Sequence of chain 1.A:
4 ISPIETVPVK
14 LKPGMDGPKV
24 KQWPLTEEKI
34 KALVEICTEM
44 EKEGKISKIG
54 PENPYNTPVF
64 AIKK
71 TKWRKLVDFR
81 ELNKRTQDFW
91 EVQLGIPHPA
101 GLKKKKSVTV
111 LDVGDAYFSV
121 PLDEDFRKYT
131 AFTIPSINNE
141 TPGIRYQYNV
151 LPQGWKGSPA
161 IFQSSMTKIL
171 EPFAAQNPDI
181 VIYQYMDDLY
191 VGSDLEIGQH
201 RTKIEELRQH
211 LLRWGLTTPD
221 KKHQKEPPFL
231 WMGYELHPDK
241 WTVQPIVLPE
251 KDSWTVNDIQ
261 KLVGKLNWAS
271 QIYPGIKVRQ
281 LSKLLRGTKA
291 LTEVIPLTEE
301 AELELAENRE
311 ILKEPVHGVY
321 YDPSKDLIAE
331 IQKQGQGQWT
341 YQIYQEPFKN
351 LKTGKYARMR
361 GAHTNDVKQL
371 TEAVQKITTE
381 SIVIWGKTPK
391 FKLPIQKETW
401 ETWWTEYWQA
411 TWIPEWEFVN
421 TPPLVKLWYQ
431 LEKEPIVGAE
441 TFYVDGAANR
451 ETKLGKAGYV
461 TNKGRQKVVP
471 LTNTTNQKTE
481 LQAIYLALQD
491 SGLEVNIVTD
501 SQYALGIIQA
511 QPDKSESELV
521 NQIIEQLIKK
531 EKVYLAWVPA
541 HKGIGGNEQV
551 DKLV

Binding-site contacts:
Ligand atom C11 contacts residue TYR190 of chain 1.A at 3.6 Å (hydrophobic).
Ligand atom O1 contacts residue HIS237 of chain 1.A at 3.7 Å.
Ligand atom C2 contacts residue VAL108 of chain 1.A at 3.7 Å (hydrophobic).
Ligand atom CL1 contacts residue PRO97 of chain 1.A at 3.6 Å.
Ligand atom C4 contacts residue LYS105 of chain 1.A at 3.0 Å.
Ligand atom N3 contacts residue VAL110 of chain 1.A at 3.7 Å.
Ligand atom C3 contacts residue LYS105 of chain 1.A at 3.8 Å.
Ligand atom C10 contacts residue TYR183 of chain 1.A at 3.8 Å (hydrophobic).
Ligand atom C20 contacts residue VAL110 of chain 1.A at 3.7 Å (hydrophobic).
Ligand atom C4 contacts residue PRO238 of chain 1.A at 3.1 Å (hydrophobic).
Ligand atom C3 contacts residue PRO238 of chain 1.A at 3.7 Å (hydrophobic).
Ligand atom C12 contacts residue VAL108 of chain 1.A at 3.8 Å (hydrophobic).
Ligand atom N3 contacts residue TRP231 of chain 1.A at 3.8 Å.
Ligand atom C14 contacts residue LEU102 of chain 1.A at 3.8 Å (hydrophobic).
Ligand atom N2 contacts residue TYR190 of chain 1.A at 3.1 Å.
Ligand atom C16 contacts residue TYR190 of chain 1.A at 3.2 Å (hydrophobic).
Ligand atom C14 contacts residue TYR183 of chain 1.A at 3.8 Å (hydrophobic).
Ligand atom C10 contacts residue TYR190 of chain 1.A at 3.5 Å (hydrophobic).
Ligand atom O3 contacts residue VAL108 of chain 1.A at 3.4 Å.
Ligand atom C10 contacts residue GLY192 of chain 1.A at 3.5 Å.
Ligand atom C6 contacts residue LYS103 of chain 1.A at 3.5 Å.
Ligand atom N1 contacts residue TYR320 of chain 1.A at 3.7 Å.
Ligand atom CL1 contacts residue TYR183 of chain 1.A at 3.5 Å.
Ligand atom C8 contacts residue LYS105 of chain 1.A at 3.5 Å.
Ligand atom O1 contacts residue VAL108 of chain 1.A at 3.6 Å.
Ligand atom C19 contacts residue TYR190 of chain 1.A at 3.7 Å (hydrophobic).
Ligand atom C5 contacts residue TYR320 of chain 1.A at 3.8 Å (hydrophobic).
Ligand atom C21 contacts residue TYR190 of chain 1.A at 3.2 Å (hydrophobic).
Ligand atom C20 contacts residue TRP231 of chain 1.A at 3.8 Å (hydrophobic).
Ligand atom C9 contacts residue VAL181 of chain 1.A at 3.6 Å (hydrophobic).
Ligand atom C10 contacts residue VAL181 of chain 1.A at 3.5 Å (hydrophobic).
Ligand atom C4 contacts residue LYS104 of chain 1.A at 3.4 Å.
Ligand atom C2 contacts residue HIS237 of chain 1.A at 3.8 Å.
Ligand atom C3 contacts residue TYR320 of chain 1.A at 3.8 Å (hydrophobic).
Ligand atom N3 contacts residue PHE229 of chain 1.A at 3.6 Å.
Ligand atom C17 contacts residue TYR190 of chain 1.A at 3.6 Å (hydrophobic).
Ligand atom CL1 contacts residue LEU102 of chain 1.A at 3.7 Å.
Ligand atom C21 contacts residue TRP231 of chain 1.A at 3.6 Å (hydrophobic).
Ligand atom C9 contacts residue LYS105 of chain 1.A at 3.6 Å.
Ligand atom C10 contacts residue VAL191 of chain 1.A at 3.7 Å (hydrophobic).

A protein and the small-molecule ligand that binds it are described below.
Small molecule (SMILES): CCC(=O)N(C)CCOc1ccccc1Oc1cc(Cl)cn2cc(C#N)cc12